Sequence of chain 1.F:
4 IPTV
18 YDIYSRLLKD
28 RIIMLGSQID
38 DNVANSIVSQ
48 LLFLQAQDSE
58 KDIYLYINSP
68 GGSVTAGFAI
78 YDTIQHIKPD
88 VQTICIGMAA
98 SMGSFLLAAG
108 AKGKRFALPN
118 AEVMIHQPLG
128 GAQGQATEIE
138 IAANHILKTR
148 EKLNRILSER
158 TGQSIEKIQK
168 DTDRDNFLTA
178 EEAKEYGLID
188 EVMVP

Sequence of chain 1.G:
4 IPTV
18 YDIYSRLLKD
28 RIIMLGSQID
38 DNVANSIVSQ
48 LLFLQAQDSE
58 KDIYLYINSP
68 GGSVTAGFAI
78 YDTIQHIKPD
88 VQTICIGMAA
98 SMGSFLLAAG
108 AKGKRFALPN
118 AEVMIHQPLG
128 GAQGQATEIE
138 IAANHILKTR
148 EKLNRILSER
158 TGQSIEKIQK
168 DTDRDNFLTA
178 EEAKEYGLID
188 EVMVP

Binding-site contacts:
Ligand atom O contacts residue TYR63 of chain 1.F at 2.6 Å (h-bond).
Ligand atom F2 contacts residue ILE93 of chain 1.F at 3.3 Å.
Ligand atom CB contacts residue TYR61 of chain 1.F at 3.4 Å (hydrophobic).
Ligand atom CE contacts residue ASP27 of chain 1.F at 3.6 Å.
Ligand atom C53 contacts residue LEU24 of chain 1.F at 3.8 Å (hydrophobic).
Ligand atom C52 contacts residue ILE29 of chain 1.F at 3.4 Å (hydrophobic).
Ligand atom O contacts residue GLN89 of chain 1.F at 3.3 Å (h-bond).
Ligand atom CD1 contacts residue HIS83 of chain 1.G at 3.6 Å.
Ligand atom CE2 contacts residue LEU49 of chain 1.G at 3.6 Å (hydrophobic).
Ligand atom CB contacts residue ILE91 of chain 1.F at 3.8 Å (hydrophobic).
Ligand atom CB contacts residue MET190 of chain 1.F at 3.6 Å (hydrophobic).
Ligand atom C51 contacts residue ILE29 of chain 1.F at 3.7 Å (hydrophobic).
Ligand atom C52 contacts residue LEU49 of chain 1.G at 3.6 Å (hydrophobic).
Ligand atom CE1 contacts residue LEU115 of chain 1.F at 3.8 Å (hydrophobic).
Ligand atom CD contacts residue TYR63 of chain 1.F at 3.8 Å (hydrophobic).
Ligand atom C55 contacts residue ASP27 of chain 1.F at 3.2 Å.
Ligand atom C contacts residue TYR63 of chain 1.F at 3.7 Å (hydrophobic).
Ligand atom F1 contacts residue THR80 of chain 1.G at 3.3 Å.
Ligand atom CA contacts residue GLN89 of chain 1.F at 3.7 Å.
Ligand atom O49 contacts residue LEU49 of chain 1.G at 3.7 Å.
Ligand atom CZ contacts residue LEU115 of chain 1.F at 3.6 Å (hydrophobic).
Ligand atom C54 contacts residue ALA53 of chain 1.G at 3.8 Å (hydrophobic).
Ligand atom C48 contacts residue TYR63 of chain 1.F at 3.5 Å (hydrophobic).
Ligand atom N50 contacts residue TYR63 of chain 1.F at 2.9 Å (h-bond).
Ligand atom C55 contacts residue ALA53 of chain 1.G at 3.6 Å (hydrophobic).
Ligand atom F2 contacts residue VAL45 of chain 1.G at 3.7 Å.
Ligand atom F1 contacts residue LEU115 of chain 1.F at 3.6 Å.
Ligand atom F2 contacts residue LEU49 of chain 1.G at 3.5 Å.
Ligand atom N contacts residue TYR63 of chain 1.F at 3.0 Å (h-bond).
Ligand atom F1 contacts residue HIS83 of chain 1.G at 3.2 Å.
Ligand atom CZ contacts residue THR80 of chain 1.G at 3.4 Å.
Ligand atom F2 contacts residue TYR63 of chain 1.F at 3.6 Å.
Ligand atom O contacts residue TYR61 of chain 1.F at 3.8 Å.
Ligand atom C56 contacts residue ALA53 of chain 1.G at 3.6 Å (hydrophobic).
Ligand atom CA contacts residue TYR61 of chain 1.F at 3.6 Å (hydrophobic).
Ligand atom C48 contacts residue LEU49 of chain 1.G at 3.8 Å (hydrophobic).
Ligand atom CB contacts residue GLN89 of chain 1.F at 3.4 Å.
Ligand atom CA contacts residue TYR61 of chain 1.F at 3.5 Å (hydrophobic).
Ligand atom C contacts residue TYR61 of chain 1.F at 3.5 Å (hydrophobic).
Ligand atom N contacts residue TYR61 of chain 1.F at 3.8 Å.

A small-molecule ligand and the protein it binds are described below.
Small molecule (SMILES): Cc1ccc(NC(=O)N[C@@H](Cc2cc(F)cc(F)c2)C(=O)N[C@H]2COC(=O)[C@@H]3C[C@@H](C)CN3C(=O)[C@H](C)NC(=O)[C@@H]3CCCCN3C(=O)[C@@H]3CCCN3C2=O)cc1